A small-molecule ligand and the protein it binds are described below.
Small molecule (SMILES): CC(=O)N[C@@H]1[C@@H](O)[C@H](O)[C@@H](CO)O[C@H]1O

Binding-site contacts:
Ligand atom N2 contacts residue ASN11 of chain 1.A at 2.9 Å (h-bond).
Ligand atom C2 contacts residue ASN11 of chain 1.A at 2.4 Å.
Ligand atom C7 contacts residue ASN11 of chain 1.A at 3.6 Å.
Ligand atom C3 contacts residue ASN11 of chain 1.A at 3.8 Å.
Ligand atom C4 contacts residue ASN11 of chain 1.A at 4.2 Å.
Ligand atom C8 contacts residue ASN11 of chain 1.A at 4.3 Å.
Ligand atom C1 contacts residue ASN11 of chain 1.A at 1.4 Å.
Ligand atom O5 contacts residue ASN11 of chain 1.A at 2.4 Å (h-bond).
Ligand atom O7 contacts residue ASN11 of chain 1.A at 4.2 Å.
Ligand atom C5 contacts residue ASN11 of chain 1.A at 3.7 Å.

Sequence of chain 1.A:
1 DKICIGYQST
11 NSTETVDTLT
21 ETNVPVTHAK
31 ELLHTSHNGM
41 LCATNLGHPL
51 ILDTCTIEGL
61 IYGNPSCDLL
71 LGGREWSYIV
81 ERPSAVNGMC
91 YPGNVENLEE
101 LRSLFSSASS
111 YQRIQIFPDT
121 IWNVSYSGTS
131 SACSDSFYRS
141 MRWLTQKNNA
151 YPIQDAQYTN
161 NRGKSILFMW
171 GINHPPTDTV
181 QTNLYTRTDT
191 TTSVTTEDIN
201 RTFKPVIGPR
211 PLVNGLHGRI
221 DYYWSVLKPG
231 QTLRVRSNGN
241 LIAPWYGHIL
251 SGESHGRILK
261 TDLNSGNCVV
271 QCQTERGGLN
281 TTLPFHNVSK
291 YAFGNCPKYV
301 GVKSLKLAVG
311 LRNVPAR